The protein below binds the small molecule below.
Small molecule (SMILES): [H]/N=C(\CS)NCCC[C@H](N)C(=O)O

Sequence of chain 1.A:
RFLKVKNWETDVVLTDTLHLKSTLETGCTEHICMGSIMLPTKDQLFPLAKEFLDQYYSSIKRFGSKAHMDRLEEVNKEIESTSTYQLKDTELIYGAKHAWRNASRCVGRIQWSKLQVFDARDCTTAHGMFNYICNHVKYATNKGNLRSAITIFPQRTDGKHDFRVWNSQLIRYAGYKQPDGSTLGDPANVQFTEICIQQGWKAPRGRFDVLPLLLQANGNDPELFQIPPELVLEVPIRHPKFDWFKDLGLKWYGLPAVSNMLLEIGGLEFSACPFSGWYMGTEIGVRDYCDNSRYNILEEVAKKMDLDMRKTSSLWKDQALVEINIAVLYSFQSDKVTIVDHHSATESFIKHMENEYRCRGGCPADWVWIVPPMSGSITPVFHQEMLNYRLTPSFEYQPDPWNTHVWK

Binding-site contacts:
Ligand atom NH contacts residue TRP291 of chain 1.A at 3.6 Å.
Ligand atom CG contacts residue HEM1 of chain 1.C at 3.8 Å.
Ligand atom C2 contacts residue GLY290 of chain 1.A at 4.1 Å.
Ligand atom NH contacts residue HEM1 of chain 1.C at 3.9 Å.
Ligand atom CD contacts residue GLU296 of chain 1.A at 2.9 Å.
Ligand atom OA1 contacts residue TYR266 of chain 1.A at 3.6 Å (h-bond).
Ligand atom S3 contacts residue SER289 of chain 1.A at 3.9 Å.
Ligand atom OA1 contacts residue ASP301 of chain 1.A at 3.3 Å (salt-bridge).
Ligand atom S3 contacts residue PRO269 of chain 1.A at 3.1 Å (h-bond).
Ligand atom OA1 contacts residue TYR292 of chain 1.A at 2.7 Å (h-bond).
Ligand atom C1 contacts residue PRO269 of chain 1.A at 4.0 Å (hydrophobic).
Ligand atom NE contacts residue VAL271 of chain 1.A at 4.0 Å.
Ligand atom N contacts residue HEM1 of chain 1.C at 3.1 Å (h-bond).
Ligand atom C1 contacts residue GLU296 of chain 1.A at 3.9 Å.
Ligand atom OA2 contacts residue GLU296 of chain 1.A at 3.2 Å.
Ligand atom S3 contacts residue VAL271 of chain 1.A at 4.0 Å.
Ligand atom C2 contacts residue HEM1 of chain 1.C at 3.6 Å.
Ligand atom CG contacts residue VAL271 of chain 1.A at 4.0 Å (hydrophobic).
Ligand atom NE contacts residue GLU296 of chain 1.A at 3.8 Å.
Ligand atom OA1 contacts residue GLN182 of chain 1.A at 3.3 Å (h-bond).
Ligand atom CG contacts residue GLU296 of chain 1.A at 3.4 Å.
Ligand atom CA contacts residue GLN182 of chain 1.A at 3.6 Å.
Ligand atom OA2 contacts residue ASP301 of chain 1.A at 2.9 Å (salt-bridge).
Ligand atom C contacts residue TYR292 of chain 1.A at 3.4 Å (hydrophobic).
Ligand atom CD contacts residue HEM1 of chain 1.C at 3.6 Å.
Ligand atom CA contacts residue HEM1 of chain 1.C at 4.1 Å.
Ligand atom S3 contacts residue GLY290 of chain 1.A at 3.8 Å.
Ligand atom C contacts residue GLN182 of chain 1.A at 3.9 Å.
Ligand atom C1 contacts residue HEM1 of chain 1.C at 4.1 Å.
Ligand atom NE contacts residue PRO269 of chain 1.A at 4.1 Å.
Ligand atom OA2 contacts residue TYR292 of chain 1.A at 3.2 Å.
Ligand atom CB contacts residue GLU296 of chain 1.A at 3.2 Å.
Ligand atom C contacts residue ASP301 of chain 1.A at 3.5 Å.
Ligand atom NH contacts residue GLU296 of chain 1.A at 3.1 Å (salt-bridge).
Ligand atom CA contacts residue GLU296 of chain 1.A at 3.5 Å.
Ligand atom NH contacts residue PRO269 of chain 1.A at 3.9 Å.
Ligand atom C contacts residue GLU296 of chain 1.A at 4.0 Å.
Ligand atom N contacts residue GLU296 of chain 1.A at 2.9 Å (salt-bridge).
Ligand atom CB contacts residue GLN182 of chain 1.A at 3.7 Å.
Ligand atom S3 contacts residue PHE288 of chain 1.A at 4.0 Å.